Binding-site contacts:
Ligand atom C24 contacts residue PHE493 of chain 1.A at 3.7 Å (hydrophobic).
Ligand atom N4 contacts residue MET497 of chain 1.A at 3.6 Å.
Ligand atom CL1 contacts residue MET89 of chain 1.A at 3.4 Å.
Ligand atom F35 contacts residue VAL710 of chain 1.A at 3.4 Å.
Ligand atom C13 contacts residue PRO722 of chain 1.A at 3.3 Å (hydrophobic).
Ligand atom F35 contacts residue SER117 of chain 1.A at 3.0 Å.
Ligand atom F35 contacts residue ILE714 of chain 1.A at 3.4 Å.
Ligand atom CL1 contacts residue SER117 of chain 1.A at 3.3 Å.
Ligand atom C27 contacts residue GLY709 of chain 1.A at 3.5 Å.
Ligand atom C27 contacts residue GLY713 of chain 1.A at 3.6 Å.
Ligand atom C28 contacts residue GLY709 of chain 1.A at 3.1 Å.
Ligand atom C7 contacts residue ILE714 of chain 1.A at 3.6 Å (hydrophobic).
Ligand atom C18 contacts residue GLU501 of chain 1.A at 3.4 Å.
Ligand atom O30 contacts residue GLY118 of chain 1.A at 3.7 Å.
Ligand atom C15 contacts residue ARG724 of chain 1.A at 3.5 Å.
Ligand atom O32 contacts residue CYS717 of chain 1.A at 3.6 Å.
Ligand atom C28 contacts residue PHE493 of chain 1.A at 3.3 Å (hydrophobic).
Ligand atom C6 contacts residue SER117 of chain 1.A at 3.3 Å.
Ligand atom C5 contacts residue ILE714 of chain 1.A at 3.6 Å (hydrophobic).
Ligand atom C7 contacts residue VAL710 of chain 1.A at 3.5 Å (hydrophobic).
Ligand atom C24 contacts residue GLY713 of chain 1.A at 3.6 Å.
Ligand atom C8 contacts residue GLY713 of chain 1.A at 3.5 Å.
Ligand atom C9 contacts residue CYS717 of chain 1.A at 3.6 Å (hydrophobic).
Ligand atom C23 contacts residue GLY713 of chain 1.A at 3.3 Å.
Ligand atom C18 contacts residue LEU119 of chain 1.A at 3.6 Å (hydrophobic).
Ligand atom C8 contacts residue ILE714 of chain 1.A at 3.7 Å (hydrophobic).
Ligand atom C5 contacts residue SER117 of chain 1.A at 3.2 Å.
Ligand atom C25 contacts residue PHE517 of chain 1.A at 3.6 Å (hydrophobic).
Ligand atom N3 contacts residue CYS717 of chain 1.A at 3.4 Å (h-bond).
Ligand atom C22 contacts residue GLY713 of chain 1.A at 3.6 Å.
Ligand atom C19 contacts residue LEU119 of chain 1.A at 3.6 Å (hydrophobic).
Ligand atom O29 contacts residue GLY118 of chain 1.A at 3.2 Å.
Ligand atom C24 contacts residue PHE120 of chain 1.A at 3.6 Å (hydrophobic).
Ligand atom C28 contacts residue GLY713 of chain 1.A at 3.4 Å.
Ligand atom C27 contacts residue GLU712 of chain 1.A at 3.3 Å.
Ligand atom C6 contacts residue LEU95 of chain 1.A at 3.7 Å (hydrophobic).
Ligand atom C26 contacts residue GLU712 of chain 1.A at 3.4 Å.
Ligand atom CL1 contacts residue LEU95 of chain 1.A at 3.6 Å.
Ligand atom O32 contacts residue GLU501 of chain 1.A at 3.7 Å.
Ligand atom O33 contacts residue LEU119 of chain 1.A at 3.3 Å.

Sequence of chain 1.A:
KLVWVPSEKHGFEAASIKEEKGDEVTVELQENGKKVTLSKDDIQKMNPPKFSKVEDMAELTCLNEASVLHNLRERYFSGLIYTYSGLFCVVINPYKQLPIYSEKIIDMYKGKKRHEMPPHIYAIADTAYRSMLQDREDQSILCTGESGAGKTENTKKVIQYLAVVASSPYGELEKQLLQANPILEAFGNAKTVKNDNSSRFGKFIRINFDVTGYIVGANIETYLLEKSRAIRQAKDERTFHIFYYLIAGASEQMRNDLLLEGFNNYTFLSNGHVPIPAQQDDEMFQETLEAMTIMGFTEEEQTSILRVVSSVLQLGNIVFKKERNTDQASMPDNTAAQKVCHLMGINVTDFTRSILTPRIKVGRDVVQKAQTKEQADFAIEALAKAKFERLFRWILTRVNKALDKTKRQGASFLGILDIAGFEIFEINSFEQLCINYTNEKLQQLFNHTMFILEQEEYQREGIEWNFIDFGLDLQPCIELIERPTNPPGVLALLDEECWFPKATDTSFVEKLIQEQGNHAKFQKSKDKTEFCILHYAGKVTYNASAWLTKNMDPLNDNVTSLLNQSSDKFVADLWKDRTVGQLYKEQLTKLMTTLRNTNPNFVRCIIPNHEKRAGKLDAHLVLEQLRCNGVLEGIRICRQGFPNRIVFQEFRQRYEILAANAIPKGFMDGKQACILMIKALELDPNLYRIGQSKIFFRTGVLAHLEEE

This small molecule binds to this protein.
Small molecule (SMILES): CN(C(=O)NCc1cccc(F)c1Cl)[C@H](COC(=O)Nc1cc2ccccc2cn1)C[C@@H](O)CO